Sequence of chain 1.A:
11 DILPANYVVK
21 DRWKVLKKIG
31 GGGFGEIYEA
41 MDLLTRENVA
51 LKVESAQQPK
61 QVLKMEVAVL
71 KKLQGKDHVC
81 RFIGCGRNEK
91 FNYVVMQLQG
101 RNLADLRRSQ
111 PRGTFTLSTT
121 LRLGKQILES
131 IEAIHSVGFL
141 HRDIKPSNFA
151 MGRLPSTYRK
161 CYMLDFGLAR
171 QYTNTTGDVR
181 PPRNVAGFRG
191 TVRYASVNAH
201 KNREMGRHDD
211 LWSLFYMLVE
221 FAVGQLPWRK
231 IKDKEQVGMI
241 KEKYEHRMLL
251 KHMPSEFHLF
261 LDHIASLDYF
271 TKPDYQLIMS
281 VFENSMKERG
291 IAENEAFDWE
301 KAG

Binding-site contacts:
Ligand atom C8 contacts residue MET96 of chain 1.A at 3.8 Å (hydrophobic).
Ligand atom C23 contacts residue MET96 of chain 1.A at 3.6 Å (hydrophobic).
Ligand atom C13 contacts residue ILE29 of chain 1.A at 3.9 Å (hydrophobic).
Ligand atom C22 contacts residue LYS52 of chain 1.A at 3.9 Å.
Ligand atom C4 contacts residue ASN148 of chain 1.A at 3.4 Å.
Ligand atom BR27 contacts residue LYS52 of chain 1.A at 3.7 Å.
Ligand atom C19 contacts residue ASP165 of chain 1.A at 3.8 Å.
Ligand atom C3 contacts residue SER147 of chain 1.A at 3.8 Å.
Ligand atom C23 contacts residue ALA50 of chain 1.A at 3.8 Å (hydrophobic).
Ligand atom BR27 contacts residue ALA50 of chain 1.A at 3.7 Å.
Ligand atom N7 contacts residue GLN99 of chain 1.A at 3.0 Å (h-bond).
Ligand atom N7 contacts residue LEU98 of chain 1.A at 3.8 Å.
Ligand atom O24 contacts residue GLU66 of chain 1.A at 2.6 Å (salt-bridge).
Ligand atom C12 contacts residue ILE29 of chain 1.A at 3.7 Å (hydrophobic).
Ligand atom C22 contacts residue MET96 of chain 1.A at 3.7 Å (hydrophobic).
Ligand atom C8 contacts residue GLN97 of chain 1.A at 3.6 Å.
Ligand atom C14 contacts residue GLN99 of chain 1.A at 3.5 Å.
Ligand atom C18 contacts residue ILE37 of chain 1.A at 3.8 Å (hydrophobic).
Ligand atom N26 contacts residue ASP165 of chain 1.A at 2.8 Å (salt-bridge).
Ligand atom C6 contacts residue ILE37 of chain 1.A at 3.8 Å (hydrophobic).
Ligand atom N26 contacts residue ASN148 of chain 1.A at 2.7 Å (h-bond).
Ligand atom C20 contacts residue GLU66 of chain 1.A at 3.3 Å.
Ligand atom C23 contacts residue ILE37 of chain 1.A at 3.6 Å (hydrophobic).
Ligand atom C5 contacts residue ILE37 of chain 1.A at 3.6 Å (hydrophobic).
Ligand atom C25 contacts residue ASN148 of chain 1.A at 3.8 Å.
Ligand atom C21 contacts residue LYS52 of chain 1.A at 3.5 Å.
Ligand atom N9 contacts residue MET96 of chain 1.A at 3.2 Å.
Ligand atom C5 contacts residue ASP165 of chain 1.A at 3.7 Å.
Ligand atom N9 contacts residue ALA50 of chain 1.A at 3.7 Å.
Ligand atom C8 contacts residue GLN99 of chain 1.A at 3.8 Å.
Ligand atom C8 contacts residue ALA50 of chain 1.A at 3.8 Å (hydrophobic).
Ligand atom C4 contacts residue ASP165 of chain 1.A at 3.7 Å.
Ligand atom C20 contacts residue LYS52 of chain 1.A at 3.7 Å.
Ligand atom O24 contacts residue ASP165 of chain 1.A at 3.1 Å.
Ligand atom C3 contacts residue ASN148 of chain 1.A at 3.3 Å.
Ligand atom N15 contacts residue ILE37 of chain 1.A at 3.8 Å.
Ligand atom O24 contacts residue LYS52 of chain 1.A at 3.5 Å (salt-bridge).
Ligand atom C21 contacts residue GLU66 of chain 1.A at 3.4 Å.
Ligand atom BR27 contacts residue MET96 of chain 1.A at 3.8 Å.
Ligand atom BR27 contacts residue VAL94 of chain 1.A at 3.6 Å.

This small molecule binds to this protein.
Small molecule (SMILES): CC1(N)CCN(Cc2ccn3ncnc(Nc4cc(O)cc(Br)c4)c23)CC1